Sequence of chain 1.C:
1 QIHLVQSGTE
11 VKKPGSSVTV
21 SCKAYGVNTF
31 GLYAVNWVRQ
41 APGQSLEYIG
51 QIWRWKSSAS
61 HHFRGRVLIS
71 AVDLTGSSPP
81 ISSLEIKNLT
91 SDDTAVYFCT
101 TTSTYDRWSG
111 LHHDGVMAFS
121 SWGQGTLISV

Sequence of chain 1.D:
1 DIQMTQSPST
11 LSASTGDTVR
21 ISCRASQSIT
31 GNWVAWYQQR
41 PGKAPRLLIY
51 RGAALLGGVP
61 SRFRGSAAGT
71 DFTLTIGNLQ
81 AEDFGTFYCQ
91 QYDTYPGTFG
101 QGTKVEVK

Sequence of chain 1.B:
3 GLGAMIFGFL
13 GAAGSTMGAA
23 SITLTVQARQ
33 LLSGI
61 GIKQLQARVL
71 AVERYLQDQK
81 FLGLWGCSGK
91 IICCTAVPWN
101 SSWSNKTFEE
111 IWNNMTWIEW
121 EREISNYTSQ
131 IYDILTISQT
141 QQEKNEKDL

Binding-site contacts:
Ligand atom C1 contacts residue SER61 of chain 1.D at 4.1 Å.
Ligand atom O6 contacts residue LEU55 of chain 1.D at 3.8 Å.
Ligand atom C8 contacts residue GLY52 of chain 1.D at 3.7 Å.
Ligand atom C3 contacts residue ASN126 of chain 1.B at 3.7 Å.
Ligand atom C6 contacts residue ALA53 of chain 1.D at 3.6 Å (hydrophobic).
Ligand atom C5 contacts residue LEU55 of chain 1.D at 4.1 Å (hydrophobic).
Ligand atom O6 contacts residue ALA54 of chain 1.D at 3.3 Å.
Ligand atom N2 contacts residue ASN126 of chain 1.B at 2.9 Å (h-bond).
Ligand atom O7 contacts residue TYR50 of chain 1.D at 3.5 Å (h-bond).
Ligand atom C7 contacts residue ALA53 of chain 1.D at 4.0 Å (hydrophobic).
Ligand atom N2 contacts residue ARG51 of chain 1.D at 3.4 Å (salt-bridge).
Ligand atom C1 contacts residue ARG51 of chain 1.D at 4.1 Å.
Ligand atom O7 contacts residue ASN126 of chain 1.B at 3.6 Å (h-bond).
Ligand atom C2 contacts residue SER61 of chain 1.D at 3.8 Å.
Ligand atom C6 contacts residue LEU56 of chain 1.D at 3.3 Å (hydrophobic).
Ligand atom C5 contacts residue ASN126 of chain 1.B at 3.6 Å.
Ligand atom O7 contacts residue SER109 of chain 1.C at 4.1 Å.
Ligand atom C7 contacts residue ASN126 of chain 1.B at 3.4 Å.
Ligand atom C2 contacts residue ASN126 of chain 1.B at 2.4 Å.
Ligand atom C6 contacts residue LEU55 of chain 1.D at 3.3 Å (hydrophobic).
Ligand atom O3 contacts residue ALA54 of chain 1.D at 3.2 Å (h-bond).
Ligand atom O6 contacts residue ALA53 of chain 1.D at 2.5 Å (h-bond).
Ligand atom C8 contacts residue ALA53 of chain 1.D at 3.4 Å (hydrophobic).
Ligand atom C7 contacts residue ASN32 of chain 1.D at 4.0 Å.
Ligand atom O6 contacts residue LEU56 of chain 1.D at 2.3 Å (h-bond).
Ligand atom C8 contacts residue ASN32 of chain 1.D at 3.4 Å.
Ligand atom C7 contacts residue ARG51 of chain 1.D at 3.9 Å.
Ligand atom O6 contacts residue GLY57 of chain 1.D at 3.7 Å.
Ligand atom O4 contacts residue ALA54 of chain 1.D at 3.7 Å.
Ligand atom C3 contacts residue ALA54 of chain 1.D at 3.8 Å (hydrophobic).
Ligand atom N2 contacts residue ALA53 of chain 1.D at 4.2 Å.
Ligand atom C1 contacts residue ASN126 of chain 1.B at 1.4 Å.
Ligand atom O5 contacts residue ASN126 of chain 1.B at 2.2 Å (h-bond).
Ligand atom O3 contacts residue ALA53 of chain 1.D at 3.5 Å.
Ligand atom O2 contacts residue SER61 of chain 1.D at 3.0 Å (h-bond).
Ligand atom C8 contacts residue ARG51 of chain 1.D at 3.5 Å.
Ligand atom O6 contacts residue LEU55 of chain 1.D at 3.8 Å.
Ligand atom O5 contacts residue ALA54 of chain 1.D at 4.0 Å.
Ligand atom O7 contacts residue ALA53 of chain 1.D at 4.1 Å.
Ligand atom C4 contacts residue ASN126 of chain 1.B at 4.2 Å.

The protein below binds the small molecule below.
Small molecule (SMILES): CC(=O)N[C@H]1[C@H](O[C@H]2[C@H](O)[C@@H](NC(C)=O)CO[C@@H]2CO)O[C@H](CO)[C@@H](O[C@@H]2O[C@H](CO)[C@@H](O)[C@H](O[C@H]3O[C@H](CO)[C@@H](O)[C@H](O)[C@@H]3O)[C@@H]2O)[C@@H]1O